Binding-site contacts:
Ligand atom C4 contacts residue ASN32 of chain 1.C at 4.2 Å.
Ligand atom C8 contacts residue THR31 of chain 1.C at 3.6 Å.
Ligand atom C7 contacts residue ASN32 of chain 1.C at 3.4 Å.
Ligand atom O5 contacts residue ASN32 of chain 1.C at 2.4 Å (h-bond).
Ligand atom O7 contacts residue THR31 of chain 1.C at 4.3 Å.
Ligand atom C5 contacts residue ASN32 of chain 1.C at 3.7 Å.
Ligand atom N2 contacts residue ASN32 of chain 1.C at 2.8 Å (h-bond).
Ligand atom C7 contacts residue THR31 of chain 1.C at 4.1 Å.
Ligand atom C8 contacts residue VAL14 of chain 1.C at 4.4 Å (hydrophobic).
Ligand atom C1 contacts residue ASN32 of chain 1.C at 1.5 Å.
Ligand atom C2 contacts residue ASN32 of chain 1.C at 2.3 Å.
Ligand atom C3 contacts residue ASN32 of chain 1.C at 3.7 Å.
Ligand atom O7 contacts residue ASN32 of chain 1.C at 3.5 Å (h-bond).
Ligand atom C8 contacts residue ASN32 of chain 1.C at 4.3 Å.

Sequence of chain 1.C:
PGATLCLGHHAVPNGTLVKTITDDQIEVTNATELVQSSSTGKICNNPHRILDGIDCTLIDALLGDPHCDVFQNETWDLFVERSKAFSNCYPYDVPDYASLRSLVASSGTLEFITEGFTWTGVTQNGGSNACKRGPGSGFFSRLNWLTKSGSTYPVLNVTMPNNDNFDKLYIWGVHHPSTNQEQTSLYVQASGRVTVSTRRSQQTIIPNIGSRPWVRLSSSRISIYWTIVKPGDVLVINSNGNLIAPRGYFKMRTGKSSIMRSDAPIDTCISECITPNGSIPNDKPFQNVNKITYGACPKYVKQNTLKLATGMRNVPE

A small-molecule ligand and the protein it binds are described below.
Small molecule (SMILES): CC(=O)N[C@H]1[C@H](O[C@H]2[C@H](O)[C@@H](NC(C)=O)CO[C@@H]2CO)O[C@H](CO)[C@@H](O)[C@@H]1O